The protein below binds the small molecule below.
Small molecule (SMILES): CC(=O)N[C@@H]1[C@@H](O)[C@H](O)[C@@H](CO)O[C@H]1O

Sequence of chain 1.C:
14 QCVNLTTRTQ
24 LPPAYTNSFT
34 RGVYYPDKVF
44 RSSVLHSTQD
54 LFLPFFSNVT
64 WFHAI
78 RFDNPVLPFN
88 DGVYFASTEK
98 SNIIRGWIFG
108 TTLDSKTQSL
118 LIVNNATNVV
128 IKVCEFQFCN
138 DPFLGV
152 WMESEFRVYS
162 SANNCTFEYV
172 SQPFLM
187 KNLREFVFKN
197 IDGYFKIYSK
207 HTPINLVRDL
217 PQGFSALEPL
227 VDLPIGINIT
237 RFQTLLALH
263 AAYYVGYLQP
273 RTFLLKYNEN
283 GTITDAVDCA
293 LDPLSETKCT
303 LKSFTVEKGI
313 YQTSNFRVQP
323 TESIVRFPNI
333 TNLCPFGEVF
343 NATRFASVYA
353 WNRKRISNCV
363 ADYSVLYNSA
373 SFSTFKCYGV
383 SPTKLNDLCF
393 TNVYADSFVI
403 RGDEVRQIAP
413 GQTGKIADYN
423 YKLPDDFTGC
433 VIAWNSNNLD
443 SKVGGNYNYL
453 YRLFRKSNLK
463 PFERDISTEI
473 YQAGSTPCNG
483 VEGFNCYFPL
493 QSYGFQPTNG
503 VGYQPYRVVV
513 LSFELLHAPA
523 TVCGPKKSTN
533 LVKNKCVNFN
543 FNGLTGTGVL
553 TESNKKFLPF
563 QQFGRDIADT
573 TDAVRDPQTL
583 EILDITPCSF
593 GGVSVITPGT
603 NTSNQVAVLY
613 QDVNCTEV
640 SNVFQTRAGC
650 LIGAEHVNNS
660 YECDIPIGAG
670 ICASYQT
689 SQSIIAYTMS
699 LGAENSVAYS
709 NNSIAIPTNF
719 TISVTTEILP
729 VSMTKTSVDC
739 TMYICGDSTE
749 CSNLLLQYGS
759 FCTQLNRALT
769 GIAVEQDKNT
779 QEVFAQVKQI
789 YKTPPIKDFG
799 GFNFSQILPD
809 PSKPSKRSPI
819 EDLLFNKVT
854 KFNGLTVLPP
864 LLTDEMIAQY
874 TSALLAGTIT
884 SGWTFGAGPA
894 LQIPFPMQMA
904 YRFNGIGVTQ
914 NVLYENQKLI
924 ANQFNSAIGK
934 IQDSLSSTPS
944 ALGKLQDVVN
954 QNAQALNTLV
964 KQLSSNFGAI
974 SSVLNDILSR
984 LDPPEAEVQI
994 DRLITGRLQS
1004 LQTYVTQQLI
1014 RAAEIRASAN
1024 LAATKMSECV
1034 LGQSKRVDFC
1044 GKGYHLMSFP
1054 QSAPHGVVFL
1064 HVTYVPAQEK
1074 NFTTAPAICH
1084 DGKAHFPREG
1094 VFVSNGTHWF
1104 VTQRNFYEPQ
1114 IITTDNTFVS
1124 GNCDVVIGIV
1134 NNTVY

Binding-site contacts:
Ligand atom C2 contacts residue ASN282 of chain 1.C at 2.5 Å.
Ligand atom O5 contacts residue ASN282 of chain 1.C at 2.3 Å (h-bond).
Ligand atom C5 contacts residue ASN282 of chain 1.C at 3.6 Å.
Ligand atom N2 contacts residue ASN282 of chain 1.C at 2.9 Å (h-bond).
Ligand atom C4 contacts residue ASN282 of chain 1.C at 4.2 Å.
Ligand atom C8 contacts residue ASN282 of chain 1.C at 3.7 Å.
Ligand atom O6 contacts residue GLU281 of chain 1.C at 4.0 Å.
Ligand atom C1 contacts residue GLU281 of chain 1.C at 4.5 Å.
Ligand atom C5 contacts residue GLU281 of chain 1.C at 3.6 Å.
Ligand atom C7 contacts residue ASN282 of chain 1.C at 3.5 Å.
Ligand atom C6 contacts residue GLU281 of chain 1.C at 2.8 Å.
Ligand atom C1 contacts residue ASN282 of chain 1.C at 1.4 Å.
Ligand atom C3 contacts residue ASN282 of chain 1.C at 3.8 Å.
Ligand atom O7 contacts residue ASN282 of chain 1.C at 4.1 Å.
Ligand atom O5 contacts residue GLU281 of chain 1.C at 3.8 Å.